A small-molecule ligand and the protein it binds are described below.
Small molecule (SMILES): CC(=O)N[C@H]1[C@H](O[C@H]2[C@H](O)[C@@H](NC(C)=O)CO[C@@H]2CO)O[C@H](CO)[C@@H](O)[C@@H]1O

Sequence of chain 1.D:
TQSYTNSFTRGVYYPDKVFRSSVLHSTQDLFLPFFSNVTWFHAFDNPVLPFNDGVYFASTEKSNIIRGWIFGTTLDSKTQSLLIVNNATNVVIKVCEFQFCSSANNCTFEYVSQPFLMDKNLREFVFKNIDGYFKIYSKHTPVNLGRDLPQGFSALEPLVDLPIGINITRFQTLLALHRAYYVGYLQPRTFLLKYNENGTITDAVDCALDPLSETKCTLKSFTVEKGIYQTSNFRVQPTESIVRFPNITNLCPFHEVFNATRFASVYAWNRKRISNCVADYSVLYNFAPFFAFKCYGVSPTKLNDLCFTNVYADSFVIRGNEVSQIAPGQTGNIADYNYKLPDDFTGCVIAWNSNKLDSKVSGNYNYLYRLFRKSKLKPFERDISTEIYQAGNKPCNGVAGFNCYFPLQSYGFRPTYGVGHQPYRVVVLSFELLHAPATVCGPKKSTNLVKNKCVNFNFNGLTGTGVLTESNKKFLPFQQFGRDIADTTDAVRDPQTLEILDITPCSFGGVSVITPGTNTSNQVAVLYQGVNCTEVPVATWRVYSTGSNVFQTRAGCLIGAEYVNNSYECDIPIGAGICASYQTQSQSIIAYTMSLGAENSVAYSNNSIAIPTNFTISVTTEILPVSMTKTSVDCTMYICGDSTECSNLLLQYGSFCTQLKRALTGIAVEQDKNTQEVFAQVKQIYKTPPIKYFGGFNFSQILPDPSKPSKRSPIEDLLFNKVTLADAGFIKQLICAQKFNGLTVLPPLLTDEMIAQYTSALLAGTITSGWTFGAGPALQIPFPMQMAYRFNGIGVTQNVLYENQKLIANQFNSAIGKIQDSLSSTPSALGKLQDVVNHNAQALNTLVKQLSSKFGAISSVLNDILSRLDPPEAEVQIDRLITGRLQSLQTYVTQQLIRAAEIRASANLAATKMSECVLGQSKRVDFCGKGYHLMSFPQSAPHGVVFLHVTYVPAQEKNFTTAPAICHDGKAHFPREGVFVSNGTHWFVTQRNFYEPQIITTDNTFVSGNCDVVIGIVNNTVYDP

Sequence of chain 1.G:
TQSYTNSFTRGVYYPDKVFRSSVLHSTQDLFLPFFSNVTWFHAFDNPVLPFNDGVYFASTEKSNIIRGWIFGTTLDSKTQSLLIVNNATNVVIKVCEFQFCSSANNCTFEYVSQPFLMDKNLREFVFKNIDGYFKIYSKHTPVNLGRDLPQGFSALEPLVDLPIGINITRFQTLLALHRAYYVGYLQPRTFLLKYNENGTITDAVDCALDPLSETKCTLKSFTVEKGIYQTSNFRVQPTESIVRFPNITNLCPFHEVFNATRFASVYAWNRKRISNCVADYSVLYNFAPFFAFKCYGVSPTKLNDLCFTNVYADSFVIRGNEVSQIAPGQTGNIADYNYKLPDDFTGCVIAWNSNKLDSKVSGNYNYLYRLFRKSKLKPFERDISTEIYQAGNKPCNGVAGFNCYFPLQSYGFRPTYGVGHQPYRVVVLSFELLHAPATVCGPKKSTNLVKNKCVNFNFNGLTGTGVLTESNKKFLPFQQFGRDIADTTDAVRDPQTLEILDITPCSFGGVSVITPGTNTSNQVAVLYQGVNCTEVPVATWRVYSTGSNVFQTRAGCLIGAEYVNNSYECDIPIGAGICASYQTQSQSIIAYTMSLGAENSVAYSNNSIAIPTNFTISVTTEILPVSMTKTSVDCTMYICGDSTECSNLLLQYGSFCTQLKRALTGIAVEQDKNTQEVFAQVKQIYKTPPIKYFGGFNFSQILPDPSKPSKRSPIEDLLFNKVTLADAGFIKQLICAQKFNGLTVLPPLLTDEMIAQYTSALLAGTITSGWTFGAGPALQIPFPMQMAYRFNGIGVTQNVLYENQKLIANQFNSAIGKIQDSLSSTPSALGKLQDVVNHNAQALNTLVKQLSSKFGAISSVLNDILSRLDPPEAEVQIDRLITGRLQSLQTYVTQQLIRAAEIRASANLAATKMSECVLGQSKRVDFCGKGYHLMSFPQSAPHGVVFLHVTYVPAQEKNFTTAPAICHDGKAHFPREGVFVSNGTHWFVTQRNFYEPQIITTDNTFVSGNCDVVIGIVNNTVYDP

Binding-site contacts:
Ligand atom C8 contacts residue ASN279 of chain 1.G at 4.1 Å.
Ligand atom O3 contacts residue GLU278 of chain 1.G at 4.1 Å.
Ligand atom O5 contacts residue LYS555 of chain 1.D at 4.2 Å.
Ligand atom C1 contacts residue ASN279 of chain 1.G at 1.4 Å.
Ligand atom O7 contacts residue THR281 of chain 1.G at 3.8 Å.
Ligand atom C2 contacts residue GLU278 of chain 1.G at 3.6 Å.
Ligand atom C2 contacts residue ASN279 of chain 1.G at 2.5 Å.
Ligand atom C1 contacts residue GLU278 of chain 1.G at 3.9 Å.
Ligand atom C7 contacts residue ASN279 of chain 1.G at 3.8 Å.
Ligand atom C4 contacts residue ASN279 of chain 1.G at 4.2 Å.
Ligand atom C3 contacts residue ASN279 of chain 1.G at 3.8 Å.
Ligand atom O7 contacts residue ASN277 of chain 1.G at 3.0 Å (h-bond).
Ligand atom C8 contacts residue THR281 of chain 1.G at 4.2 Å.
Ligand atom C7 contacts residue ASN277 of chain 1.G at 4.2 Å.
Ligand atom C6 contacts residue LYS555 of chain 1.D at 4.1 Å.
Ligand atom C7 contacts residue THR281 of chain 1.G at 4.0 Å.
Ligand atom N2 contacts residue GLU278 of chain 1.G at 2.9 Å (salt-bridge).
Ligand atom C5 contacts residue ASN279 of chain 1.G at 3.6 Å.
Ligand atom O6 contacts residue LYS555 of chain 1.D at 4.0 Å.
Ligand atom C3 contacts residue GLU278 of chain 1.G at 3.5 Å.
Ligand atom O5 contacts residue ASN279 of chain 1.G at 2.3 Å (h-bond).
Ligand atom O7 contacts residue GLU278 of chain 1.G at 4.0 Å.
Ligand atom C7 contacts residue GLU278 of chain 1.G at 3.9 Å.
Ligand atom N2 contacts residue ASN279 of chain 1.G at 3.0 Å (h-bond).